Binding-site contacts:
Ligand atom CE1 contacts residue PHE237 of chain 1.A at 4.1 Å (hydrophobic).
Ligand atom C contacts residue PHE237 of chain 1.A at 3.6 Å (hydrophobic).
Ligand atom C contacts residue TYR55 of chain 1.A at 3.6 Å (hydrophobic).
Ligand atom N contacts residue GLU114 of chain 1.A at 2.7 Å (salt-bridge).
Ligand atom CZ contacts residue TYR58 of chain 1.A at 4.1 Å (hydrophobic).
Ligand atom CD2 contacts residue TYR55 of chain 1.A at 3.6 Å (hydrophobic).
Ligand atom O2 contacts residue TYR58 of chain 1.A at 3.5 Å.
Ligand atom CE2 contacts residue TYR55 of chain 1.A at 3.7 Å (hydrophobic).
Ligand atom CD1 contacts residue TRP232 of chain 1.A at 3.6 Å (hydrophobic).
Ligand atom CM contacts residue TYR175 of chain 1.A at 3.7 Å (hydrophobic).
Ligand atom O1 contacts residue PHE237 of chain 1.A at 3.8 Å.
Ligand atom CG contacts residue PHE106 of chain 1.A at 3.7 Å (hydrophobic).
Ligand atom CZ contacts residue PHE237 of chain 1.A at 3.8 Å (hydrophobic).
Ligand atom C contacts residue HIS230 of chain 1.A at 3.4 Å.
Ligand atom CB contacts residue GLU114 of chain 1.A at 3.6 Å.
Ligand atom CD2 contacts residue PHE237 of chain 1.A at 3.8 Å (hydrophobic).
Ligand atom CA contacts residue HIS230 of chain 1.A at 3.7 Å.
Ligand atom CM contacts residue TRP232 of chain 1.A at 3.4 Å (hydrophobic).
Ligand atom O2 contacts residue PHE237 of chain 1.A at 3.6 Å.
Ligand atom O2 contacts residue TYR41 of chain 1.A at 3.6 Å.
Ligand atom CM contacts residue GLU114 of chain 1.A at 3.6 Å.
Ligand atom CT contacts residue TYR41 of chain 1.A at 4.0 Å (hydrophobic).
Ligand atom CZ contacts residue TYR41 of chain 1.A at 3.7 Å (hydrophobic).
Ligand atom CE2 contacts residue TYR58 of chain 1.A at 3.6 Å (hydrophobic).
Ligand atom CA contacts residue GLU114 of chain 1.A at 3.6 Å.
Ligand atom CT contacts residue PHE237 of chain 1.A at 3.9 Å (hydrophobic).
Ligand atom CE1 contacts residue TRP232 of chain 1.A at 3.9 Å (hydrophobic).
Ligand atom CE2 contacts residue PHE237 of chain 1.A at 3.7 Å (hydrophobic).
Ligand atom CD2 contacts residue SER43 of chain 1.A at 3.6 Å.
Ligand atom N contacts residue HIS230 of chain 1.A at 3.3 Å (h-bond).
Ligand atom CM contacts residue HIS230 of chain 1.A at 3.8 Å.
Ligand atom CB contacts residue PHE106 of chain 1.A at 3.7 Å (hydrophobic).
Ligand atom C contacts residue GLU114 of chain 1.A at 4.0 Å.
Ligand atom O1 contacts residue TRP232 of chain 1.A at 3.3 Å.
Ligand atom CE2 contacts residue TYR41 of chain 1.A at 3.6 Å (hydrophobic).
Ligand atom CD2 contacts residue TYR41 of chain 1.A at 4.1 Å (hydrophobic).
Ligand atom CD1 contacts residue PHE106 of chain 1.A at 3.4 Å (hydrophobic).
Ligand atom N contacts residue TYR177 of chain 1.A at 3.6 Å.
Ligand atom CG contacts residue PHE237 of chain 1.A at 4.0 Å (hydrophobic).
Ligand atom CM contacts residue TYR177 of chain 1.A at 3.7 Å (hydrophobic).

Sequence of chain 1.A:
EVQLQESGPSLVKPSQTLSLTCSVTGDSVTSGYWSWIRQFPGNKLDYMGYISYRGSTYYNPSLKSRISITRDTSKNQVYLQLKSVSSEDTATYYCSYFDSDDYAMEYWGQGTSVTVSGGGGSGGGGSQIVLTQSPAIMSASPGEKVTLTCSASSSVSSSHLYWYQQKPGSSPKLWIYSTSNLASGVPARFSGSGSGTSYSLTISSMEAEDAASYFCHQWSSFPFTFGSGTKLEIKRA

A protein and the small-molecule ligand that binds it are described below.
Small molecule (SMILES): CN[C@@H](C)Cc1ccc2c(c1)OCO2